Sequence of chain 1.A:
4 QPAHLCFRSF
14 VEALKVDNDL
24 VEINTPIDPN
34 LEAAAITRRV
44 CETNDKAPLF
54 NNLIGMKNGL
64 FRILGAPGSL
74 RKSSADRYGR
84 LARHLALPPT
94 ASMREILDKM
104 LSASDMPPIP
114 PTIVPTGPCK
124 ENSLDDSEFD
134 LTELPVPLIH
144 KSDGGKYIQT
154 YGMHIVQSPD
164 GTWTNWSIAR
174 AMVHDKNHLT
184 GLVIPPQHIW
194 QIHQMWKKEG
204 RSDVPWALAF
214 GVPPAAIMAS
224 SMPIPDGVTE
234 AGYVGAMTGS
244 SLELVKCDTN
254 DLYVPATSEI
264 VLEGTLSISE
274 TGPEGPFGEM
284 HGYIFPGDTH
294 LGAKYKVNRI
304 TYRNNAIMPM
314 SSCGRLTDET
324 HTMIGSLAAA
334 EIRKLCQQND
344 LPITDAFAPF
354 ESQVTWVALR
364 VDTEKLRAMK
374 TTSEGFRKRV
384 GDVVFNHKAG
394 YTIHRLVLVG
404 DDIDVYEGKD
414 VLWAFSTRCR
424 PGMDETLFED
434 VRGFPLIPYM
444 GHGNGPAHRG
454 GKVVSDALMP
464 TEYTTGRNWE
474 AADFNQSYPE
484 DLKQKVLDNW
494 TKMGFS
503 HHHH

Binding-site contacts:
Ligand atom CAG contacts residue PHE437 of chain 1.A at 3.6 Å (hydrophobic).
Ligand atom CAG contacts residue MET283 of chain 1.A at 4.0 Å (hydrophobic).
Ligand atom CAG contacts residue ILE327 of chain 1.A at 4.1 Å (hydrophobic).
Ligand atom CAH contacts residue LEU439 of chain 1.A at 3.4 Å (hydrophobic).
Ligand atom CAF contacts residue BYN1 of chain 1.F at 3.3 Å.
Ligand atom CAD contacts residue TYR394 of chain 1.A at 3.9 Å (hydrophobic).
Ligand atom CAE contacts residue THR395 of chain 1.A at 3.9 Å.
Ligand atom CAF contacts residue JSH1 of chain 1.E at 0.6 Å.
Ligand atom CAA contacts residue ILE327 of chain 1.A at 4.2 Å (hydrophobic).
Ligand atom CAF contacts residue PHE437 of chain 1.A at 3.8 Å (hydrophobic).
Ligand atom CAH contacts residue PHE437 of chain 1.A at 3.8 Å (hydrophobic).
Ligand atom CAH contacts residue JSH1 of chain 1.E at 0.6 Å.
Ligand atom CAA contacts residue MET283 of chain 1.A at 3.8 Å (hydrophobic).
Ligand atom CAA contacts residue JSH1 of chain 1.E at 0.9 Å.
Ligand atom CAE contacts residue JSH1 of chain 1.E at 0.5 Å.
Ligand atom CAG contacts residue JSH1 of chain 1.E at 0.4 Å.
Ligand atom CAG contacts residue BYN1 of chain 1.F at 3.5 Å.
Ligand atom CAA contacts residue LEU439 of chain 1.A at 3.6 Å (hydrophobic).
Ligand atom CAB contacts residue JSH1 of chain 1.E at 1.2 Å.
Ligand atom CAH contacts residue BYN1 of chain 1.F at 3.3 Å.
Ligand atom CAA contacts residue BYN1 of chain 1.F at 1.9 Å.
Ligand atom CAC contacts residue TYR394 of chain 1.A at 3.7 Å (hydrophobic).
Ligand atom CAE contacts residue GLN190 of chain 1.A at 4.1 Å.
Ligand atom CAD contacts residue PHE437 of chain 1.A at 3.6 Å (hydrophobic).
Ligand atom CAB contacts residue LEU439 of chain 1.A at 2.8 Å (hydrophobic).
Ligand atom CAC contacts residue GLN190 of chain 1.A at 3.2 Å.
Ligand atom CAC contacts residue PHE437 of chain 1.A at 3.8 Å (hydrophobic).
Ligand atom CAB contacts residue BYN1 of chain 1.F at 2.1 Å.
Ligand atom CAC contacts residue THR395 of chain 1.A at 4.2 Å.
Ligand atom CAC contacts residue BYN1 of chain 1.F at 3.4 Å.
Ligand atom CAD contacts residue JSH1 of chain 1.E at 0.6 Å.
Ligand atom CAD contacts residue GLN190 of chain 1.A at 3.7 Å.
Ligand atom CAE contacts residue PHE437 of chain 1.A at 3.6 Å (hydrophobic).
Ligand atom CAD contacts residue ILE187 of chain 1.A at 4.0 Å (hydrophobic).
Ligand atom CAE contacts residue BYN1 of chain 1.F at 3.5 Å.
Ligand atom CAC contacts residue JSH1 of chain 1.E at 0.6 Å.
Ligand atom CAF contacts residue ILE187 of chain 1.A at 4.2 Å (hydrophobic).
Ligand atom CAG contacts residue LEU439 of chain 1.A at 4.3 Å (hydrophobic).
Ligand atom CAD contacts residue BYN1 of chain 1.F at 3.2 Å.
Ligand atom CAF contacts residue LEU439 of chain 1.A at 3.5 Å (hydrophobic).

A protein and the small-molecule ligand that binds it are described below.
Small molecule (SMILES): C=Cc1ccccc1